Sequence of chain 1.A:
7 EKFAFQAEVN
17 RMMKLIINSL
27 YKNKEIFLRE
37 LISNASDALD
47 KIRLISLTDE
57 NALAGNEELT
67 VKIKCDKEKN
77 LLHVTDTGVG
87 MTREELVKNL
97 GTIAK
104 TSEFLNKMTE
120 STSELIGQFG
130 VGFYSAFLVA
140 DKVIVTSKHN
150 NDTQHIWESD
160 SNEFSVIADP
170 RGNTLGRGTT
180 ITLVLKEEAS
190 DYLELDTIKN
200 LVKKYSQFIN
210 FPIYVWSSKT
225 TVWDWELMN

Binding-site contacts:
Ligand atom O05 contacts residue ILE180 of chain 1.A at 3.5 Å.
Ligand atom O26 contacts residue MET87 of chain 1.A at 4.1 Å.
Ligand atom C03 contacts residue ASP82 of chain 1.A at 3.4 Å.
Ligand atom C18 contacts residue LYS47 of chain 1.A at 3.3 Å.
Ligand atom C17 contacts residue ASP43 of chain 1.A at 3.4 Å.
Ligand atom C25 contacts residue MET87 of chain 1.A at 3.6 Å (hydrophobic).
Ligand atom CL7 contacts residue PHE132 of chain 1.A at 3.3 Å.
Ligand atom C25 contacts residue THR178 of chain 1.A at 3.8 Å.
Ligand atom C09 contacts residue LEU96 of chain 1.A at 4.0 Å (hydrophobic).
Ligand atom C09 contacts residue MET87 of chain 1.A at 3.6 Å (hydrophobic).
Ligand atom C06 contacts residue ASN40 of chain 1.A at 3.9 Å.
Ligand atom C20 contacts residue ASN95 of chain 1.A at 4.1 Å.
Ligand atom C19 contacts residue LYS47 of chain 1.A at 3.2 Å.
Ligand atom O05 contacts residue ASN40 of chain 1.A at 3.4 Å.
Ligand atom O28 contacts residue GLY86 of chain 1.A at 4.0 Å.
Ligand atom O01 contacts residue ASP82 of chain 1.A at 2.5 Å (salt-bridge).
Ligand atom O01 contacts residue THR178 of chain 1.A at 3.4 Å.
Ligand atom C03 contacts residue ASN40 of chain 1.A at 4.0 Å.
Ligand atom C13 contacts residue ASN95 of chain 1.A at 3.4 Å.
Ligand atom C02 contacts residue ASP82 of chain 1.A at 3.4 Å.
Ligand atom C22 contacts residue ASN95 of chain 1.A at 3.5 Å.
Ligand atom O26 contacts residue ALA44 of chain 1.A at 3.9 Å.
Ligand atom C03 contacts residue ALA41 of chain 1.A at 4.0 Å (hydrophobic).
Ligand atom C16 contacts residue ASP43 of chain 1.A at 3.4 Å.
Ligand atom C23 contacts residue LEU96 of chain 1.A at 3.8 Å (hydrophobic).
Ligand atom C04 contacts residue ILE180 of chain 1.A at 3.9 Å (hydrophobic).
Ligand atom C27 contacts residue VAL85 of chain 1.A at 3.7 Å (hydrophobic).
Ligand atom C04 contacts residue ASN40 of chain 1.A at 3.5 Å.
Ligand atom C27 contacts residue GLY86 of chain 1.A at 3.6 Å.
Ligand atom C12 contacts residue ASN95 of chain 1.A at 3.9 Å.
Ligand atom C16 contacts residue ALA44 of chain 1.A at 3.7 Å (hydrophobic).
Ligand atom C27 contacts residue MET87 of chain 1.A at 3.6 Å (hydrophobic).
Ligand atom C21 contacts residue ASN95 of chain 1.A at 3.5 Å.
Ligand atom C17 contacts residue LYS47 of chain 1.A at 3.8 Å.
Ligand atom CL7 contacts residue ASN40 of chain 1.A at 4.0 Å.
Ligand atom O01 contacts residue ALA44 of chain 1.A at 3.3 Å.
Ligand atom O05 contacts residue LEU37 of chain 1.A at 3.6 Å.
Ligand atom O28 contacts residue MET87 of chain 1.A at 3.4 Å (h-bond).
Ligand atom O28 contacts residue THR178 of chain 1.A at 2.8 Å (h-bond).
Ligand atom C02 contacts residue THR178 of chain 1.A at 3.9 Å.

A protein and the small-molecule ligand that binds it are described below.
Small molecule (SMILES): COC(=O)c1c(O)cc(O)c(Cl)c1CCc1ccccc1Cc1ccccc1